Sequence of chain 1.D:
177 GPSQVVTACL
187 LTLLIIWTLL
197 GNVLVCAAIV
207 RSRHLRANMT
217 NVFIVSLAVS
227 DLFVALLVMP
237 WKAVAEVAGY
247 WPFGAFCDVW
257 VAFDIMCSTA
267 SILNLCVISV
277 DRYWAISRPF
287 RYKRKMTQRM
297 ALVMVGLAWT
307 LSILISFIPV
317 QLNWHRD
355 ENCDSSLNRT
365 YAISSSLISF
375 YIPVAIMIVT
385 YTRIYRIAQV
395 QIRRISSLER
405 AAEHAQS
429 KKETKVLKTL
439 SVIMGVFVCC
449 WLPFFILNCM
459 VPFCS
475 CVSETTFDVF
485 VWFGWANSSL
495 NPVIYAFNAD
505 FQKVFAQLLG

Binding-site contacts:
Ligand atom C5 contacts residue VAL218 of chain 1.D at 4.0 Å (hydrophobic).
Ligand atom C3 contacts residue GLN294 of chain 1.D at 3.4 Å.
Ligand atom C23 contacts residue TRP305 of chain 1.D at 3.7 Å (hydrophobic).
Ligand atom C22 contacts residue TRP305 of chain 1.D at 4.4 Å (hydrophobic).
Ligand atom C19 contacts residue GLN294 of chain 1.D at 4.4 Å.
Ligand atom C3 contacts residue ARG212 of chain 1.D at 4.1 Å.
Ligand atom C14 contacts residue PLM1 of chain 1.P at 4.1 Å.
Ligand atom C25 contacts residue PHE229 of chain 1.D at 4.4 Å (hydrophobic).
Ligand atom C4 contacts residue GLN294 of chain 1.D at 3.3 Å.
Ligand atom C15 contacts residue VAL218 of chain 1.D at 4.0 Å (hydrophobic).
Ligand atom C16 contacts residue SER222 of chain 1.D at 3.7 Å.
Ligand atom C7 contacts residue VAL218 of chain 1.D at 4.4 Å (hydrophobic).
Ligand atom O1 contacts residue ARG212 of chain 1.D at 3.8 Å.
Ligand atom C11 contacts residue LEU298 of chain 1.D at 4.2 Å (hydrophobic).
Ligand atom C4 contacts residue VAL218 of chain 1.D at 4.1 Å (hydrophobic).
Ligand atom C19 contacts residue LEU298 of chain 1.D at 4.2 Å (hydrophobic).
Ligand atom C15 contacts residue SER222 of chain 1.D at 3.6 Å.
Ligand atom C4 contacts residue ARG212 of chain 1.D at 3.9 Å.
Ligand atom C27 contacts residue PHE229 of chain 1.D at 4.0 Å (hydrophobic).
Ligand atom C15 contacts residue VAL221 of chain 1.D at 3.7 Å (hydrophobic).
Ligand atom C7 contacts residue VAL221 of chain 1.D at 4.3 Å (hydrophobic).
Ligand atom C2 contacts residue GLN294 of chain 1.D at 3.6 Å.
Ligand atom C18 contacts residue VAL301 of chain 1.D at 4.2 Å (hydrophobic).
Ligand atom C18 contacts residue SER222 of chain 1.D at 4.2 Å.
Ligand atom C7 contacts residue ILE205 of chain 1.D at 4.5 Å (hydrophobic).
Ligand atom C22 contacts residue VAL225 of chain 1.D at 4.0 Å (hydrophobic).
Ligand atom C7 contacts residue PLM1 of chain 1.P at 4.2 Å.
Ligand atom C23 contacts residue VAL225 of chain 1.D at 4.2 Å (hydrophobic).
Ligand atom C19 contacts residue VAL218 of chain 1.D at 4.0 Å (hydrophobic).
Ligand atom O1 contacts residue GLN294 of chain 1.D at 2.7 Å (h-bond).
Ligand atom C6 contacts residue VAL218 of chain 1.D at 4.0 Å (hydrophobic).
Ligand atom C6 contacts residue ILE205 of chain 1.D at 4.2 Å (hydrophobic).
Ligand atom C18 contacts residue LEU298 of chain 1.D at 3.5 Å (hydrophobic).
Ligand atom C16 contacts residue VAL221 of chain 1.D at 4.4 Å (hydrophobic).
Ligand atom C25 contacts residue TRP305 of chain 1.D at 4.1 Å (hydrophobic).
Ligand atom C9 contacts residue PLM1 of chain 1.P at 4.3 Å.
Ligand atom C26 contacts residue TRP305 of chain 1.D at 4.2 Å (hydrophobic).
Ligand atom C16 contacts residue VAL225 of chain 1.D at 4.1 Å (hydrophobic).

A small-molecule ligand and the protein it binds are described below.
Small molecule (SMILES): CC(C)CCC[C@@H](C)[C@H]1CC[C@H]2[C@@H]3CC=C4C[C@@H](O)CC[C@]4(C)[C@H]3CC[C@]12C